This small molecule binds to this protein.
Small molecule (SMILES): CCCC[C@H](NC(=O)[C@H](CC(C)C)NC(=O)[C@H](CCCC[NH3+])NC(=O)[C@H](CCCNC(N)=[NH2+])NC(=O)[C@H](CC(N)=O)NC(=O)[C@H](CCCCN)NC(=O)[C@H](CC1=CNCN1)NC(=O)[C@H](C)NC(=O)[C@H](CCC=O)NC(=O)[C@H](CCC(N)=O)NC(=O)[C@H](C)NC(=O)[C@@H](N)CC(C)C)C(=O)N[C@@H](CCC(=O)O)C(=O)N[C@H](C(=O)N[C@H](C=O)[C@@H](C)CC)[C@@H](C)CC

Binding-site contacts:
Ligand atom CG contacts residue TYR101 of chain 1.A at 3.2 Å (hydrophobic).
Ligand atom O contacts residue TYR101 of chain 1.A at 3.3 Å.
Ligand atom CD1 contacts residue GLN52 of chain 1.A at 3.0 Å.
Ligand atom O contacts residue ILE53 of chain 1.A at 3.2 Å.
Ligand atom ND2 contacts residue PHE74 of chain 1.A at 3.2 Å.
Ligand atom CZ contacts residue GLU105 of chain 1.A at 3.6 Å.
Ligand atom CG contacts residue CYS104 of chain 1.A at 2.9 Å (hydrophobic).
Ligand atom CD1 contacts residue ILE53 of chain 1.A at 3.4 Å (hydrophobic).
Ligand atom N contacts residue ILE53 of chain 1.A at 3.7 Å.
Ligand atom CE contacts residue ILE53 of chain 1.A at 3.2 Å (hydrophobic).
Ligand atom C contacts residue ILE77 of chain 1.A at 3.3 Å (hydrophobic).
Ligand atom C contacts residue VAL99 of chain 1.A at 3.5 Å (hydrophobic).
Ligand atom CD1 contacts residue GLN52 of chain 1.A at 3.5 Å.
Ligand atom O contacts residue ILE77 of chain 1.A at 2.8 Å.
Ligand atom NH2 contacts residue GLU105 of chain 1.A at 3.3 Å (salt-bridge).
Ligand atom CB contacts residue PHE74 of chain 1.A at 3.7 Å (hydrophobic).
Ligand atom CG1 contacts residue ILE53 of chain 1.A at 3.4 Å (hydrophobic).
Ligand atom NH1 contacts residue GLU105 of chain 1.A at 3.6 Å.
Ligand atom NH2 contacts residue PRO106 of chain 1.A at 3.5 Å (h-bond).
Ligand atom NH2 contacts residue LYS78 of chain 1.A at 3.6 Å (salt-bridge).
Ligand atom NZ contacts residue ASN75 of chain 1.A at 3.5 Å (h-bond).
Ligand atom CB contacts residue ILE77 of chain 1.A at 3.0 Å (hydrophobic).
Ligand atom CE contacts residue PRO71 of chain 1.A at 3.6 Å (hydrophobic).
Ligand atom CE contacts residue TYR101 of chain 1.A at 3.6 Å (hydrophobic).
Ligand atom CA contacts residue ILE53 of chain 1.A at 3.5 Å (hydrophobic).
Ligand atom O contacts residue VAL99 of chain 1.A at 3.6 Å.
Ligand atom OD1 contacts residue PHE74 of chain 1.A at 3.3 Å.
Ligand atom CB contacts residue TYR101 of chain 1.A at 3.5 Å (hydrophobic).
Ligand atom CB contacts residue SER102 of chain 1.A at 3.7 Å.
Ligand atom C contacts residue ILE53 of chain 1.A at 3.6 Å (hydrophobic).
Ligand atom CD contacts residue ILE53 of chain 1.A at 3.4 Å (hydrophobic).
Ligand atom CG2 contacts residue ASP51 of chain 1.A at 3.0 Å.
Ligand atom CG2 contacts residue GLN52 of chain 1.A at 3.5 Å.
Ligand atom CG2 contacts residue VAL99 of chain 1.A at 3.2 Å (hydrophobic).
Ligand atom NE contacts residue GLU72 of chain 1.A at 3.4 Å.
Ligand atom NH2 contacts residue ILE77 of chain 1.A at 3.5 Å.
Ligand atom CA contacts residue ILE77 of chain 1.A at 3.6 Å (hydrophobic).
Ligand atom NH1 contacts residue PRO106 of chain 1.A at 3.6 Å (h-bond).
Ligand atom CG contacts residue PHE74 of chain 1.A at 3.1 Å (hydrophobic).
Ligand atom CG2 contacts residue TYR101 of chain 1.A at 3.7 Å (hydrophobic).

Sequence of chain 1.A:
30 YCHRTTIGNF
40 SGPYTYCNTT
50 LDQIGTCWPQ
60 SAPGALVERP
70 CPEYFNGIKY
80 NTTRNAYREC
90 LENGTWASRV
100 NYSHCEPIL